Sequence of chain 1.B:
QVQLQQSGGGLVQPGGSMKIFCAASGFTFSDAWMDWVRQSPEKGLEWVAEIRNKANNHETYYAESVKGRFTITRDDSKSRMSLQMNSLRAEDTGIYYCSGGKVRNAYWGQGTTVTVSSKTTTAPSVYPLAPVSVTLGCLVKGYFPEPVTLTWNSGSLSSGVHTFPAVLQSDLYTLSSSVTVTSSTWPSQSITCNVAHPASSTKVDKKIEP

The small molecule below binds the protein below.
Small molecule (SMILES): CC(C)C[C@@H](C=O)NC(=O)[C@H](CCC(=O)O)NC(=O)[C@H](CCC(=O)O)NC(=O)[C@H](CC(C)C)NC(=O)[C@@H]1CCCN1C(=O)[C@@H]1CCCN1C(=O)[C@H](CCCCN)NC(=O)[C@@H](NC(=O)CN)[C@@H](C)O

Sequence of chain 1.A:
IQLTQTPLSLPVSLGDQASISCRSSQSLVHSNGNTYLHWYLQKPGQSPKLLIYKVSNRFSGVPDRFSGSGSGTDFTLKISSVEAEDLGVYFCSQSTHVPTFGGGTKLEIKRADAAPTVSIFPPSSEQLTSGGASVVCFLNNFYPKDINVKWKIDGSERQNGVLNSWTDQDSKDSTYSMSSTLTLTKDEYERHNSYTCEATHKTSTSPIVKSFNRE

Binding-site contacts:
Ligand atom CA contacts residue A2G1 of chain 1.K at 3.5 Å.
Ligand atom OG1 contacts residue THR97 of chain 1.A at 3.7 Å.
Ligand atom C contacts residue THR97 of chain 1.A at 3.7 Å.
Ligand atom O contacts residue HIS31 of chain 1.A at 2.9 Å (h-bond).
Ligand atom OG1 contacts residue A2G1 of chain 1.K at 1.4 Å.
Ligand atom OE1 contacts residue LYS55 of chain 1.A at 3.7 Å.
Ligand atom O contacts residue ARG52 of chain 1.B at 3.6 Å.
Ligand atom CG contacts residue TRP33 of chain 1.B at 3.3 Å (hydrophobic).
Ligand atom CG contacts residue ASN56 of chain 1.B at 3.6 Å.
Ligand atom CG2 contacts residue A2G1 of chain 1.K at 3.7 Å.
Ligand atom OE2 contacts residue TYR37 of chain 1.A at 2.9 Å (h-bond).
Ligand atom O contacts residue ASN33 of chain 1.A at 2.9 Å (h-bond).
Ligand atom OE2 contacts residue ASN35 of chain 1.A at 3.3 Å (h-bond).
Ligand atom CA contacts residue A2G1 of chain 1.K at 3.4 Å.
Ligand atom CB contacts residue A2G1 of chain 1.K at 3.7 Å.
Ligand atom CG contacts residue HIS31 of chain 1.A at 3.7 Å.
Ligand atom N contacts residue HIS98 of chain 1.A at 3.6 Å.
Ligand atom CD contacts residue TYR37 of chain 1.A at 3.7 Å (hydrophobic).
Ligand atom CD contacts residue TRP33 of chain 1.B at 3.4 Å (hydrophobic).
Ligand atom N contacts residue ARG52 of chain 1.B at 3.6 Å.
Ligand atom CD contacts residue ASN56 of chain 1.B at 3.6 Å.
Ligand atom OE2 contacts residue LYS55 of chain 1.A at 3.4 Å (salt-bridge).
Ligand atom CB contacts residue A2G1 of chain 1.K at 2.5 Å.
Ligand atom CA contacts residue ASN56 of chain 1.B at 3.2 Å.
Ligand atom C contacts residue ARG52 of chain 1.B at 3.5 Å.
Ligand atom O contacts residue A2G1 of chain 1.K at 3.4 Å.
Ligand atom OE1 contacts residue ASN53 of chain 1.B at 3.0 Å (h-bond).
Ligand atom OE2 contacts residue ASN56 of chain 1.B at 2.5 Å (h-bond).
Ligand atom N contacts residue THR97 of chain 1.A at 3.1 Å (h-bond).
Ligand atom O contacts residue A2G1 of chain 1.K at 3.1 Å.
Ligand atom CA contacts residue THR97 of chain 1.A at 3.2 Å.
Ligand atom C contacts residue A2G1 of chain 1.K at 3.7 Å.
Ligand atom C contacts residue A2G1 of chain 1.K at 3.2 Å.
Ligand atom CD2 contacts residue ALA55 of chain 1.B at 3.3 Å (hydrophobic).
Ligand atom CD contacts residue ASN53 of chain 1.B at 3.7 Å.
Ligand atom CB contacts residue ASN56 of chain 1.B at 3.5 Å.
Ligand atom N contacts residue A2G1 of chain 1.K at 3.7 Å.
Ligand atom N contacts residue ASN56 of chain 1.B at 2.8 Å (h-bond).
Ligand atom O contacts residue ARG52 of chain 1.B at 3.0 Å (salt-bridge).
Ligand atom C contacts residue ASN56 of chain 1.B at 3.5 Å.